This protein binds this small molecule.
Small molecule (SMILES): Cn1cc(NC(=O)c2cnn3ccc(N[C@@H]4CCCC[C@@H]4N)nc23)c(C(F)(F)F)n1

Sequence of chain 1.D:
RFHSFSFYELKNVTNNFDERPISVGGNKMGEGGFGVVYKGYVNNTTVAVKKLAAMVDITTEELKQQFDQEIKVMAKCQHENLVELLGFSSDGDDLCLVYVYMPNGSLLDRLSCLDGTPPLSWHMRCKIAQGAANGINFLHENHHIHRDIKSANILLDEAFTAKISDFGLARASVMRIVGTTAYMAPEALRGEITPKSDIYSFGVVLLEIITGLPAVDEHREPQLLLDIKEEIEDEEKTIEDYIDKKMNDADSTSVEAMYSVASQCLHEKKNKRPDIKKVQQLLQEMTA

Binding-site contacts:
Ligand atom C10 contacts residue LEU160 of chain 1.D at 3.7 Å (hydrophobic).
Ligand atom C8 contacts residue ALA157 of chain 1.D at 3.4 Å (hydrophobic).
Ligand atom C17 contacts residue MET34 of chain 1.D at 3.5 Å (hydrophobic).
Ligand atom F contacts residue ASP114 of chain 1.D at 3.5 Å.
Ligand atom C contacts residue LEU160 of chain 1.D at 3.2 Å (hydrophobic).
Ligand atom N7 contacts residue GLY110 of chain 1.D at 3.3 Å.
Ligand atom N3 contacts residue ASP171 of chain 1.D at 2.8 Å (salt-bridge).
Ligand atom N4 contacts residue LEU160 of chain 1.D at 3.7 Å.
Ligand atom C1 contacts residue TYR104 of chain 1.D at 3.5 Å (hydrophobic).
Ligand atom F2 contacts residue VAL42 of chain 1.D at 2.6 Å.
Ligand atom N1 contacts residue LEU160 of chain 1.D at 3.4 Å.
Ligand atom C3 contacts residue ASP171 of chain 1.D at 3.7 Å.
Ligand atom C11 contacts residue LEU160 of chain 1.D at 3.5 Å (hydrophobic).
Ligand atom N1 contacts residue TYR104 of chain 1.D at 3.7 Å.
Ligand atom C17 contacts residue MET107 of chain 1.D at 3.1 Å (hydrophobic).
Ligand atom N7 contacts residue MET107 of chain 1.D at 3.6 Å.
Ligand atom N contacts residue LEU160 of chain 1.D at 3.6 Å.
Ligand atom O contacts residue MET107 of chain 1.D at 2.9 Å (h-bond).
Ligand atom C6 contacts residue GLY37 of chain 1.D at 3.5 Å.
Ligand atom N7 contacts residue MET34 of chain 1.D at 3.7 Å.
Ligand atom N4 contacts residue TYR104 of chain 1.D at 3.2 Å.
Ligand atom C10 contacts residue ALA53 of chain 1.D at 3.4 Å (hydrophobic).
Ligand atom N6 contacts residue MET34 of chain 1.D at 3.7 Å.
Ligand atom N3 contacts residue ALA157 of chain 1.D at 2.8 Å (h-bond).
Ligand atom C6 contacts residue GLU36 of chain 1.D at 3.5 Å.
Ligand atom C14 contacts residue GLY110 of chain 1.D at 3.6 Å.
Ligand atom C12 contacts residue ALA53 of chain 1.D at 3.6 Å (hydrophobic).
Ligand atom C10 contacts residue VAL105 of chain 1.D at 3.4 Å (hydrophobic).
Ligand atom C9 contacts residue ALA157 of chain 1.D at 3.3 Å (hydrophobic).
Ligand atom N6 contacts residue GLY110 of chain 1.D at 3.3 Å.
Ligand atom N2 contacts residue ASP171 of chain 1.D at 3.0 Å (salt-bridge).
Ligand atom C2 contacts residue LYS55 of chain 1.D at 3.6 Å.
Ligand atom C16 contacts residue GLY110 of chain 1.D at 3.7 Å.
Ligand atom O contacts residue ALA53 of chain 1.D at 3.4 Å.
Ligand atom F2 contacts residue GLY35 of chain 1.D at 3.5 Å.
Ligand atom C11 contacts residue ALA53 of chain 1.D at 3.4 Å (hydrophobic).
Ligand atom C17 contacts residue GLY110 of chain 1.D at 3.7 Å.
Ligand atom C2 contacts residue ASP171 of chain 1.D at 3.5 Å.
Ligand atom N2 contacts residue LYS55 of chain 1.D at 3.7 Å.
Ligand atom N3 contacts residue ASN158 of chain 1.D at 3.1 Å (h-bond).